Binding-site contacts:
Ligand atom O5' contacts residue LEU186 of chain 1.F at 3.5 Å.
Ligand atom OAL contacts residue GLY296 of chain 1.F at 3.4 Å.
Ligand atom C14 contacts residue TYR314 of chain 1.F at 3.5 Å (hydrophobic).
Ligand atom C2P contacts residue OXY1 of chain 1.X at 3.3 Å.
Ligand atom OAD contacts residue GLY295 of chain 1.F at 3.2 Å.
Ligand atom N6A contacts residue ALA233 of chain 1.F at 3.0 Å (h-bond).
Ligand atom CAJ contacts residue GLU189 of chain 1.F at 3.3 Å.
Ligand atom OAD contacts residue GLY296 of chain 1.F at 2.8 Å (h-bond).
Ligand atom O5A contacts residue TYR225 of chain 1.F at 2.5 Å (h-bond).
Ligand atom CAG contacts residue ILE325 of chain 1.F at 3.5 Å (hydrophobic).
Ligand atom CAI contacts residue ARG254 of chain 1.F at 3.4 Å.
Ligand atom OAK contacts residue LEU251 of chain 1.F at 3.4 Å.
Ligand atom CAE contacts residue GLU189 of chain 1.F at 3.5 Å.
Ligand atom OAK contacts residue ILE325 of chain 1.F at 3.5 Å (h-bond).
Ligand atom CAE contacts residue GLY296 of chain 1.F at 3.5 Å.
Ligand atom C3P contacts residue OXY1 of chain 1.X at 3.5 Å.
Ligand atom N6A contacts residue ILE235 of chain 1.F at 2.6 Å (h-bond).
Ligand atom NAA contacts residue OXY1 of chain 1.X at 2.9 Å (h-bond).
Ligand atom C6A contacts residue ILE235 of chain 1.F at 3.4 Å (hydrophobic).
Ligand atom O2' contacts residue LYS238 of chain 1.F at 3.5 Å (salt-bridge).
Ligand atom O7A contacts residue LYS238 of chain 1.F at 2.8 Å (salt-bridge).
Ligand atom C4A contacts residue PHE432 of chain 1.F at 3.5 Å (hydrophobic).
Ligand atom OAK contacts residue GLY327 of chain 1.F at 3.2 Å (h-bond).
Ligand atom C2A contacts residue ASN236 of chain 1.F at 3.3 Å.
Ligand atom N7A contacts residue ALA233 of chain 1.F at 3.5 Å.
Ligand atom O2A contacts residue ARG224 of chain 1.F at 2.9 Å.
Ligand atom OAK contacts residue GLN416 of chain 1.F at 3.4 Å (h-bond).
Ligand atom C12 contacts residue TYR225 of chain 1.F at 3.5 Å (hydrophobic).
Ligand atom OAL contacts residue ARG254 of chain 1.F at 3.0 Å.
Ligand atom N1A contacts residue ALA188 of chain 1.F at 3.5 Å.
Ligand atom O8A contacts residue HIS222 of chain 1.F at 2.8 Å (h-bond).
Ligand atom N1A contacts residue ILE235 of chain 1.F at 3.2 Å (h-bond).
Ligand atom N1A contacts residue ASN236 of chain 1.F at 3.2 Å.
Ligand atom N4P contacts residue ALA233 of chain 1.F at 2.9 Å (h-bond).
Ligand atom OAD contacts residue ILE235 of chain 1.F at 2.9 Å (h-bond).
Ligand atom N1A contacts residue LEU237 of chain 1.F at 3.1 Å (h-bond).
Ligand atom CAG contacts residue GLN299 of chain 1.F at 3.5 Å.
Ligand atom CAG contacts residue ILE324 of chain 1.F at 3.5 Å (hydrophobic).
Ligand atom OAL contacts residue GLU189 of chain 1.F at 2.3 Å (salt-bridge).
Ligand atom OAD contacts residue GLY234 of chain 1.F at 3.3 Å.

This protein binds this small molecule.
Small molecule (SMILES): CC(C)(CO[P](=O)(O)O[P](=O)(O)OC[C@H]1O[C@@H](n2cnc3c(N)ncnc32)[C@H](O)[C@@H]1OP(=O)(O)O)[C@@H](O)C(=O)NCCC(=O)NCCNC(=O)Cc1cc(O)cc(O)c1

Sequence of chain 1.F:
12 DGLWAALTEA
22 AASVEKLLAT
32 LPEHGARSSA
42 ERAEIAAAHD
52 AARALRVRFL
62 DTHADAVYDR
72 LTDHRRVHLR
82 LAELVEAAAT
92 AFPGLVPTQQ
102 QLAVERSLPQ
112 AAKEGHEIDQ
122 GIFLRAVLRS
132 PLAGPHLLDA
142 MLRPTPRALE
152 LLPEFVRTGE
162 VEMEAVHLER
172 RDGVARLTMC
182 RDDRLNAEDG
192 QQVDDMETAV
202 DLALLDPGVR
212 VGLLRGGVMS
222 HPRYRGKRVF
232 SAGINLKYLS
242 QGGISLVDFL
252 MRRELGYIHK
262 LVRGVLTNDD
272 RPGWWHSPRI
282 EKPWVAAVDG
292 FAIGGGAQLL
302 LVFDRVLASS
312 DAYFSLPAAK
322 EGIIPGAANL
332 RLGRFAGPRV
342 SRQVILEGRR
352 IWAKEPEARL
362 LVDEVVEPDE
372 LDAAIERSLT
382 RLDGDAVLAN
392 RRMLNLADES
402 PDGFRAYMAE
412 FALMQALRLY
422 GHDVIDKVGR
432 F